Sequence of chain 1.D:
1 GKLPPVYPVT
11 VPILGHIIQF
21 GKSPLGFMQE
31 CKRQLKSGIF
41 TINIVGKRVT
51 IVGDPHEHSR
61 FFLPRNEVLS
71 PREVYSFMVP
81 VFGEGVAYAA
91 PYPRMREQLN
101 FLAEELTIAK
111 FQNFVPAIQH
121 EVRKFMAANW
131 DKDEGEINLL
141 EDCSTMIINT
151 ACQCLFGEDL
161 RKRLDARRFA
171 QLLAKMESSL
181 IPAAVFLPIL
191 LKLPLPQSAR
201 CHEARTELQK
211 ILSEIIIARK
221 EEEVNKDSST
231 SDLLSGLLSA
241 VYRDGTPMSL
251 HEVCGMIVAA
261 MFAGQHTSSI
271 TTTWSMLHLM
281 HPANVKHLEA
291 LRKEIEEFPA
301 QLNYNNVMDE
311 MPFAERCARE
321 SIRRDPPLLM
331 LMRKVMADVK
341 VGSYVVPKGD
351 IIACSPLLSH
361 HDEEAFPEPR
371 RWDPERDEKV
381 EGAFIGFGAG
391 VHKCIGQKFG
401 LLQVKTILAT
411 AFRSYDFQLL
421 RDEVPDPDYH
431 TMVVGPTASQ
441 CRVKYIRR

The protein below binds the small molecule below.
Small molecule (SMILES): O=C(N[C@@H](Cn1ccnc1)c1ccc(-c2ccc(F)cc2)cc1F)c1ccc(-c2nnc(-c3ccccc3)o2)cc1

Binding-site contacts:
Ligand atom CAW contacts residue LEU328 of chain 1.D at 3.7 Å (hydrophobic).
Ligand atom FAB contacts residue MET256 of chain 1.D at 3.6 Å.
Ligand atom CBD contacts residue LEU99 of chain 1.D at 3.8 Å (hydrophobic).
Ligand atom NAZ contacts residue MET332 of chain 1.D at 3.7 Å.
Ligand atom CAH contacts residue MET332 of chain 1.D at 3.7 Å (hydrophobic).
Ligand atom CAN contacts residue HEM1 of chain 1.K at 3.5 Å.
Ligand atom FAB contacts residue LEU99 of chain 1.D at 3.6 Å.
Ligand atom CBH contacts residue MET332 of chain 1.D at 3.6 Å (hydrophobic).
Ligand atom CAF contacts residue MET330 of chain 1.D at 3.8 Å (hydrophobic).
Ligand atom CBK contacts residue TYR75 of chain 1.D at 3.3 Å (hydrophobic).
Ligand atom CAN contacts residue ALA259 of chain 1.D at 3.6 Å (hydrophobic).
Ligand atom NAX contacts residue HEM1 of chain 1.K at 1.9 Å.
Ligand atom CAK contacts residue ALA87 of chain 1.D at 3.5 Å (hydrophobic).
Ligand atom CAG contacts residue ALA263 of chain 1.D at 3.6 Å (hydrophobic).
Ligand atom NBA contacts residue TYR75 of chain 1.D at 2.7 Å (h-bond).
Ligand atom CBG contacts residue HEM1 of chain 1.K at 3.7 Å.
Ligand atom CAV contacts residue ALA259 of chain 1.D at 3.8 Å (hydrophobic).
Ligand atom CAT contacts residue LEU328 of chain 1.D at 3.8 Å (hydrophobic).
Ligand atom CAH contacts residue PHE186 of chain 1.D at 3.7 Å (hydrophobic).
Ligand atom CAM contacts residue MET432 of chain 1.D at 3.8 Å (hydrophobic).
Ligand atom CBN contacts residue TYR75 of chain 1.D at 3.4 Å (hydrophobic).
Ligand atom FAB contacts residue ALA87 of chain 1.D at 3.6 Å.
Ligand atom CAW contacts residue TYR75 of chain 1.D at 3.7 Å (hydrophobic).
Ligand atom CAJ contacts residue HEM1 of chain 1.K at 3.6 Å.
Ligand atom CAR contacts residue TYR88 of chain 1.D at 3.7 Å (hydrophobic).
Ligand atom CAO contacts residue TYR88 of chain 1.D at 3.4 Å (hydrophobic).
Ligand atom NAY contacts residue MET332 of chain 1.D at 3.2 Å.
Ligand atom CBF contacts residue MET432 of chain 1.D at 3.8 Å (hydrophobic).
Ligand atom CBC contacts residue TYR75 of chain 1.D at 3.7 Å (hydrophobic).
Ligand atom CBD contacts residue ALA87 of chain 1.D at 3.6 Å (hydrophobic).
Ligand atom FAC contacts residue ALA263 of chain 1.D at 3.5 Å.
Ligand atom CAD contacts residue PHE20 of chain 1.D at 3.5 Å (hydrophobic).
Ligand atom NBO contacts residue LEU328 of chain 1.D at 3.6 Å.
Ligand atom CAT contacts residue ALA263 of chain 1.D at 3.7 Å (hydrophobic).
Ligand atom CAG contacts residue HEM1 of chain 1.K at 2.6 Å.
Ligand atom CBL contacts residue MET332 of chain 1.D at 3.3 Å (hydrophobic).
Ligand atom CAS contacts residue TYR75 of chain 1.D at 2.9 Å (hydrophobic).
Ligand atom CAL contacts residue TYR75 of chain 1.D at 3.5 Å (hydrophobic).
Ligand atom CAJ contacts residue ALA259 of chain 1.D at 3.5 Å (hydrophobic).
Ligand atom CAU contacts residue HEM1 of chain 1.K at 3.0 Å.